Binding-site contacts:
Ligand atom CB contacts residue GLY221 of chain 1.A at 3.4 Å.
Ligand atom CD2 contacts residue ASP81 of chain 1.A at 3.5 Å.
Ligand atom CD2 contacts residue ASP15 of chain 1.A at 3.6 Å.
Ligand atom C contacts residue ASP15 of chain 1.A at 3.3 Å.
Ligand atom CG1 contacts residue GLY37 of chain 1.A at 3.6 Å.
Ligand atom CG2 contacts residue SER78 of chain 1.A at 3.6 Å.
Ligand atom O contacts residue GLY80 of chain 1.A at 2.8 Å (h-bond).
Ligand atom CD2 contacts residue THR222 of chain 1.A at 3.4 Å.
Ligand atom CE1 contacts residue GLY80 of chain 1.A at 3.6 Å.
Ligand atom CA contacts residue THR222 of chain 1.A at 3.4 Å.
Ligand atom ND1 contacts residue GLY80 of chain 1.A at 3.5 Å.
Ligand atom O contacts residue THR223 of chain 1.A at 3.0 Å (h-bond).
Ligand atom N contacts residue GLY221 of chain 1.A at 3.3 Å (h-bond).
Ligand atom N contacts residue ASP81 of chain 1.A at 3.1 Å (salt-bridge).
Ligand atom C contacts residue THR223 of chain 1.A at 3.6 Å.
Ligand atom CM contacts residue ASP219 of chain 1.A at 3.6 Å.
Ligand atom O contacts residue ASP15 of chain 1.A at 2.8 Å (salt-bridge).
Ligand atom N contacts residue THR223 of chain 1.A at 2.8 Å (h-bond).
Ligand atom CA contacts residue THR223 of chain 1.A at 3.5 Å.
Ligand atom CB contacts residue THR223 of chain 1.A at 3.6 Å.
Ligand atom ND1 contacts residue ASP119 of chain 1.A at 3.6 Å (salt-bridge).
Ligand atom N contacts residue ASP15 of chain 1.A at 3.2 Å (salt-bridge).
Ligand atom OH contacts residue ASP219 of chain 1.A at 2.7 Å (salt-bridge).
Ligand atom N contacts residue SER78 of chain 1.A at 3.1 Å (h-bond).
Ligand atom CG contacts residue GLY221 of chain 1.A at 3.5 Å.
Ligand atom CM contacts residue GLY37 of chain 1.A at 3.6 Å.
Ligand atom CD1 contacts residue SER78 of chain 1.A at 3.5 Å.
Ligand atom O contacts residue TYR79 of chain 1.A at 3.2 Å.
Ligand atom CB contacts residue GLY221 of chain 1.A at 3.6 Å.
Ligand atom O contacts residue THR222 of chain 1.A at 3.3 Å.
Ligand atom CB contacts residue ASP35 of chain 1.A at 3.4 Å.
Ligand atom N contacts residue GLY37 of chain 1.A at 2.9 Å (h-bond).
Ligand atom CD1 contacts residue TYR79 of chain 1.A at 3.0 Å (hydrophobic).
Ligand atom O contacts residue ASP81 of chain 1.A at 3.2 Å (salt-bridge).
Ligand atom N contacts residue THR222 of chain 1.A at 3.4 Å (h-bond).
Ligand atom CH contacts residue ASP35 of chain 1.A at 3.3 Å.
Ligand atom O contacts residue ASP15 of chain 1.A at 3.0 Å (salt-bridge).
Ligand atom OH contacts residue ASP35 of chain 1.A at 2.7 Å (salt-bridge).
Ligand atom NE2 contacts residue ILE304 of chain 1.A at 3.5 Å.
Ligand atom O contacts residue GLY80 of chain 1.A at 3.3 Å (h-bond).

Sequence of chain 1.A:
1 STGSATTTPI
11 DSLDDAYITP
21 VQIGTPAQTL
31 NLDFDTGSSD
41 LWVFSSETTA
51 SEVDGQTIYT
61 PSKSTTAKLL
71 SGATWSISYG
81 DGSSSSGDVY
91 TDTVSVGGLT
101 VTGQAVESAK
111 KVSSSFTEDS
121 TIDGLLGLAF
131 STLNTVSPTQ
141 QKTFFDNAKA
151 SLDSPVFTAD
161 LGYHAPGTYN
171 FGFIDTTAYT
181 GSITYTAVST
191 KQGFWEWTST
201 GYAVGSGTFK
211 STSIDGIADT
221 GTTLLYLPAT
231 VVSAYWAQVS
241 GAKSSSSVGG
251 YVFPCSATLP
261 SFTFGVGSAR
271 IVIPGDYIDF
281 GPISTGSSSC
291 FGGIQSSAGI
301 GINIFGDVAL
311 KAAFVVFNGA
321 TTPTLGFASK

A protein and the small-molecule ligand that binds it are described below.
Small molecule (SMILES): CC[C@H](C)[C@H](NC(=O)[C@@H](NC(=O)C[C@H](O)[C@H](CC(C)C)NC(=O)[C@H](Cc1cnc[nH]1)NC(=O)[C@H](Cc1ccccc1)NC(=O)[C@@H]1CCCN1C(=O)[C@H](Cc1cnc[nH]1)NC(=O)[C@@H]1CCCN1)C(C)C)C(=O)N[C@@H](CC1=NC=NC1)C(=O)N[C@@H](CCCCN)C(=O)O